Sequence of chain 1.C:
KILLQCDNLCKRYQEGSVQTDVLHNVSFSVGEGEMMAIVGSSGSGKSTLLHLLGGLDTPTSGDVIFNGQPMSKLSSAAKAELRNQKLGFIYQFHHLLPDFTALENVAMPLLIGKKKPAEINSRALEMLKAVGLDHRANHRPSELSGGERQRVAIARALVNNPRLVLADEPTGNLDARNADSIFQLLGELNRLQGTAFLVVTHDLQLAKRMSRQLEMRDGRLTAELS

This small molecule binds to this protein.
Small molecule (SMILES): Nc1ncnc2c1ncn2[C@@H]1O[C@H](CO[P](=O)(O)O[P](=O)(O)NP(=O)(O)O)[C@@H](O)[C@H]1O

Binding-site contacts:
Ligand atom O1A contacts residue THR50 of chain 1.C at 2.9 Å (h-bond).
Ligand atom O3A contacts residue LYS48 of chain 1.C at 3.1 Å (salt-bridge).
Ligand atom O3' contacts residue ARG138 of chain 1.D at 2.8 Å (salt-bridge).
Ligand atom PG contacts residue MG1 of chain 1.F at 3.5 Å.
Ligand atom C5' contacts residue SER49 of chain 1.C at 3.3 Å.
Ligand atom C2' contacts residue GLU145 of chain 1.D at 3.4 Å.
Ligand atom O1G contacts residue MG1 of chain 1.F at 2.2 Å.
Ligand atom O2B contacts residue SER46 of chain 1.C at 2.9 Å (h-bond).
Ligand atom O1B contacts residue SER147 of chain 1.D at 2.5 Å (h-bond).
Ligand atom N3 contacts residue THR22 of chain 1.C at 3.4 Å (h-bond).
Ligand atom O2G contacts residue SER147 of chain 1.D at 3.3 Å.
Ligand atom O2G contacts residue GLY148 of chain 1.D at 3.5 Å (h-bond).
Ligand atom O2' contacts residue GLU145 of chain 1.D at 3.5 Å (salt-bridge).
Ligand atom O2A contacts residue GLY45 of chain 1.C at 2.9 Å (h-bond).
Ligand atom O3G contacts residue GLY148 of chain 1.D at 2.6 Å (h-bond).
Ligand atom O2G contacts residue GLY45 of chain 1.C at 3.4 Å (h-bond).
Ligand atom O2B contacts residue GLY47 of chain 1.C at 3.1 Å (h-bond).
Ligand atom N3B contacts residue LYS48 of chain 1.C at 3.2 Å.
Ligand atom O3A contacts residue SER49 of chain 1.C at 2.8 Å (h-bond).
Ligand atom N1 contacts residue GLU17 of chain 1.C at 3.1 Å (salt-bridge).
Ligand atom PB contacts residue LYS48 of chain 1.C at 3.4 Å.
Ligand atom N6 contacts residue GLU17 of chain 1.C at 3.5 Å.
Ligand atom O4' contacts residue TYR15 of chain 1.C at 3.3 Å.
Ligand atom C2 contacts residue GLU17 of chain 1.C at 3.4 Å.
Ligand atom C3' contacts residue GLU145 of chain 1.D at 3.4 Å.
Ligand atom C2 contacts residue THR22 of chain 1.C at 3.5 Å.
Ligand atom O5' contacts residue SER49 of chain 1.C at 2.9 Å (h-bond).
Ligand atom O2G contacts residue LYS48 of chain 1.C at 3.1 Å (salt-bridge).
Ligand atom C4 contacts residue TYR15 of chain 1.C at 3.5 Å (hydrophobic).
Ligand atom N9 contacts residue TYR15 of chain 1.C at 3.5 Å.
Ligand atom PA contacts residue SER49 of chain 1.C at 3.3 Å.
Ligand atom O3G contacts residue SER147 of chain 1.D at 3.3 Å.
Ligand atom PG contacts residue GLY148 of chain 1.D at 3.4 Å.
Ligand atom O2A contacts residue GLY47 of chain 1.C at 3.5 Å (h-bond).
Ligand atom O3A contacts residue GLY47 of chain 1.C at 3.3 Å.
Ligand atom O2B contacts residue LYS48 of chain 1.C at 3.0 Å (salt-bridge).
Ligand atom N3B contacts residue SER49 of chain 1.C at 3.2 Å (h-bond).
Ligand atom O2A contacts residue SER46 of chain 1.C at 3.0 Å (h-bond).
Ligand atom O2B contacts residue GLY45 of chain 1.C at 3.1 Å.
Ligand atom O1B contacts residue GLY45 of chain 1.C at 3.3 Å.

Sequence of chain 1.A:
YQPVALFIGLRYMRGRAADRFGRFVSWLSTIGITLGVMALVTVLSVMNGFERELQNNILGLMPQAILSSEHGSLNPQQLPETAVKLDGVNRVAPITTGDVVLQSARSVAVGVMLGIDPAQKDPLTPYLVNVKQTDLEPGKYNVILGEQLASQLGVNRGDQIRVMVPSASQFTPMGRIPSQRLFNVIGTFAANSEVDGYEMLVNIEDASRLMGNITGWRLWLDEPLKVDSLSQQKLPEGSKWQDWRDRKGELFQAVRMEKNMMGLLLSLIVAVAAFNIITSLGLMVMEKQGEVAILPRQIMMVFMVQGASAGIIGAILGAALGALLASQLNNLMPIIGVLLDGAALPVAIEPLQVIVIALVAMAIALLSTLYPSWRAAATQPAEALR

Sequence of chain 1.D:
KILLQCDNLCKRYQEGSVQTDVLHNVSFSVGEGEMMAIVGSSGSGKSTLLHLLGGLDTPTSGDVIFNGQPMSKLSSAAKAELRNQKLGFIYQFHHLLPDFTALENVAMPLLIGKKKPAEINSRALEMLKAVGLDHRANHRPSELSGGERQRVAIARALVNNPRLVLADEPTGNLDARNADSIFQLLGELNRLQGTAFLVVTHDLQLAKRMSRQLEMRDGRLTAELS